This small molecule binds to this protein.
Small molecule (SMILES): OC[C@@H](O)C(O)[C@@H](O)CO

Sequence of chain 1.C:
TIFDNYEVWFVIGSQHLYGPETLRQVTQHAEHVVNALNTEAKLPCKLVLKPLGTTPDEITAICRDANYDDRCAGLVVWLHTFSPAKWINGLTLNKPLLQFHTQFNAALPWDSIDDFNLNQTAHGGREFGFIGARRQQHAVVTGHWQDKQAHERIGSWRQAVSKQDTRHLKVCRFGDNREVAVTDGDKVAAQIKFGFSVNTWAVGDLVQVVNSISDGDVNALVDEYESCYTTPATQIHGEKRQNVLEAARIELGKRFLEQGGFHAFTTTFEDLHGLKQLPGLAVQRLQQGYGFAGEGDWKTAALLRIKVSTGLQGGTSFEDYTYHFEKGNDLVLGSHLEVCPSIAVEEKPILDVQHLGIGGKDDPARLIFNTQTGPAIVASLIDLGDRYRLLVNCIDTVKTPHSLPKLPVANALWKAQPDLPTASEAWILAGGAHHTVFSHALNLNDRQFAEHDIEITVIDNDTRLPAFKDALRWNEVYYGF

Sequence of chain 1.B:
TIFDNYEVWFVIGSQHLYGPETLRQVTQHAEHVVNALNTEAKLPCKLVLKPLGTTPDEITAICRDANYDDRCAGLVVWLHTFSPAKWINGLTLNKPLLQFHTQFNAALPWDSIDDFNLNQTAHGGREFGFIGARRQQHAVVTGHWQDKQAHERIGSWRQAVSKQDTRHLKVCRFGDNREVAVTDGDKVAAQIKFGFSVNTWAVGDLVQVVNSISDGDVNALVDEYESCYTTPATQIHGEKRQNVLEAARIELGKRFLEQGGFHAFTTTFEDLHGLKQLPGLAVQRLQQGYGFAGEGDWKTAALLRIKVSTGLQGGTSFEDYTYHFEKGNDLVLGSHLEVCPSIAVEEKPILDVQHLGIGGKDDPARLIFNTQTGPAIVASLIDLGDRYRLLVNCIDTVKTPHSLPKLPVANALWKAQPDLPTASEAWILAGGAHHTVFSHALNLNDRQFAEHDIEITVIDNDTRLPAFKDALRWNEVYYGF

Binding-site contacts:
Ligand atom C5 contacts residue GLU333 of chain 1.B at 3.0 Å.
Ligand atom O2 contacts residue MSE185 of chain 1.B at 3.0 Å.
Ligand atom O2 contacts residue PHE279 of chain 1.B at 3.0 Å.
Ligand atom C2 contacts residue TYR19 of chain 1.C at 4.3 Å (hydrophobic).
Ligand atom O3 contacts residue TYR19 of chain 1.C at 4.0 Å.
Ligand atom O1 contacts residue PHE279 of chain 1.B at 4.2 Å.
Ligand atom O5 contacts residue MN1 of chain 1.F at 2.2 Å.
Ligand atom C3 contacts residue GLU306 of chain 1.B at 4.4 Å.
Ligand atom O3 contacts residue GLN125 of chain 1.C at 2.8 Å (h-bond).
Ligand atom C5 contacts residue HIS449 of chain 1.B at 3.9 Å.
Ligand atom C1 contacts residue PHE83 of chain 1.C at 3.6 Å (hydrophobic).
Ligand atom C2 contacts residue GLU306 of chain 1.B at 4.3 Å.
Ligand atom O4 contacts residue MN1 of chain 1.F at 3.3 Å.
Ligand atom O1 contacts residue TYR19 of chain 1.C at 3.6 Å (h-bond).
Ligand atom C3 contacts residue GLN125 of chain 1.C at 4.0 Å.
Ligand atom O1 contacts residue PHE83 of chain 1.C at 3.8 Å.
Ligand atom O5 contacts residue GLU333 of chain 1.B at 2.2 Å (salt-bridge).
Ligand atom O5 contacts residue GLU306 of chain 1.B at 3.2 Å (salt-bridge).
Ligand atom C2 contacts residue PHE83 of chain 1.C at 3.7 Å (hydrophobic).
Ligand atom O3 contacts residue PHE83 of chain 1.C at 4.0 Å.
Ligand atom C5 contacts residue HIS128 of chain 1.C at 4.1 Å.
Ligand atom C4 contacts residue GLU333 of chain 1.B at 3.8 Å.
Ligand atom O4 contacts residue HIS350 of chain 1.B at 3.9 Å.
Ligand atom O5 contacts residue HIS449 of chain 1.B at 3.0 Å.
Ligand atom C1 contacts residue GLN125 of chain 1.C at 4.2 Å.
Ligand atom C2 contacts residue MSE185 of chain 1.B at 3.9 Å.
Ligand atom C4 contacts residue MN1 of chain 1.F at 3.5 Å.
Ligand atom O1 contacts residue MSE185 of chain 1.B at 3.8 Å.
Ligand atom O5 contacts residue HIS350 of chain 1.B at 4.0 Å.
Ligand atom O3 contacts residue HIS128 of chain 1.C at 3.3 Å (h-bond).
Ligand atom C1 contacts residue TYR19 of chain 1.C at 3.0 Å (hydrophobic).
Ligand atom O2 contacts residue GLU306 of chain 1.B at 3.6 Å (salt-bridge).
Ligand atom O4 contacts residue GLU306 of chain 1.B at 4.2 Å.
Ligand atom C5 contacts residue PHE83 of chain 1.C at 4.3 Å (hydrophobic).
Ligand atom C4 contacts residue GLU306 of chain 1.B at 3.4 Å.
Ligand atom C5 contacts residue MN1 of chain 1.F at 3.4 Å.
Ligand atom C5 contacts residue GLU306 of chain 1.B at 3.6 Å.
Ligand atom O5 contacts residue HIS450 of chain 1.B at 3.2 Å (h-bond).
Ligand atom O4 contacts residue GLU333 of chain 1.B at 3.2 Å (salt-bridge).
Ligand atom O1 contacts residue GLN16 of chain 1.C at 3.6 Å (h-bond).